Binding-site contacts:
Ligand atom C5 contacts residue ASN17 of chain 1.B at 3.6 Å.
Ligand atom C7 contacts residue ASN135 of chain 1.B at 4.3 Å.
Ligand atom C3 contacts residue ASN17 of chain 1.B at 3.8 Å.
Ligand atom C8 contacts residue ASN135 of chain 1.B at 4.0 Å.
Ligand atom O7 contacts residue ASN17 of chain 1.B at 3.3 Å (h-bond).
Ligand atom C6 contacts residue CYS15 of chain 1.B at 4.2 Å (hydrophobic).
Ligand atom O5 contacts residue ASN17 of chain 1.B at 2.4 Å (h-bond).
Ligand atom C2 contacts residue ASN17 of chain 1.B at 2.5 Å.
Ligand atom O3 contacts residue ASN135 of chain 1.B at 4.5 Å.
Ligand atom C4 contacts residue ASN17 of chain 1.B at 4.2 Å.
Ligand atom C1 contacts residue ASN17 of chain 1.B at 1.4 Å.
Ligand atom N2 contacts residue ASN135 of chain 1.B at 3.8 Å.
Ligand atom O5 contacts residue CYS15 of chain 1.B at 4.2 Å.
Ligand atom N2 contacts residue ASN17 of chain 1.B at 2.9 Å (h-bond).
Ligand atom C7 contacts residue ASN17 of chain 1.B at 3.5 Å.

Sequence of chain 1.B:
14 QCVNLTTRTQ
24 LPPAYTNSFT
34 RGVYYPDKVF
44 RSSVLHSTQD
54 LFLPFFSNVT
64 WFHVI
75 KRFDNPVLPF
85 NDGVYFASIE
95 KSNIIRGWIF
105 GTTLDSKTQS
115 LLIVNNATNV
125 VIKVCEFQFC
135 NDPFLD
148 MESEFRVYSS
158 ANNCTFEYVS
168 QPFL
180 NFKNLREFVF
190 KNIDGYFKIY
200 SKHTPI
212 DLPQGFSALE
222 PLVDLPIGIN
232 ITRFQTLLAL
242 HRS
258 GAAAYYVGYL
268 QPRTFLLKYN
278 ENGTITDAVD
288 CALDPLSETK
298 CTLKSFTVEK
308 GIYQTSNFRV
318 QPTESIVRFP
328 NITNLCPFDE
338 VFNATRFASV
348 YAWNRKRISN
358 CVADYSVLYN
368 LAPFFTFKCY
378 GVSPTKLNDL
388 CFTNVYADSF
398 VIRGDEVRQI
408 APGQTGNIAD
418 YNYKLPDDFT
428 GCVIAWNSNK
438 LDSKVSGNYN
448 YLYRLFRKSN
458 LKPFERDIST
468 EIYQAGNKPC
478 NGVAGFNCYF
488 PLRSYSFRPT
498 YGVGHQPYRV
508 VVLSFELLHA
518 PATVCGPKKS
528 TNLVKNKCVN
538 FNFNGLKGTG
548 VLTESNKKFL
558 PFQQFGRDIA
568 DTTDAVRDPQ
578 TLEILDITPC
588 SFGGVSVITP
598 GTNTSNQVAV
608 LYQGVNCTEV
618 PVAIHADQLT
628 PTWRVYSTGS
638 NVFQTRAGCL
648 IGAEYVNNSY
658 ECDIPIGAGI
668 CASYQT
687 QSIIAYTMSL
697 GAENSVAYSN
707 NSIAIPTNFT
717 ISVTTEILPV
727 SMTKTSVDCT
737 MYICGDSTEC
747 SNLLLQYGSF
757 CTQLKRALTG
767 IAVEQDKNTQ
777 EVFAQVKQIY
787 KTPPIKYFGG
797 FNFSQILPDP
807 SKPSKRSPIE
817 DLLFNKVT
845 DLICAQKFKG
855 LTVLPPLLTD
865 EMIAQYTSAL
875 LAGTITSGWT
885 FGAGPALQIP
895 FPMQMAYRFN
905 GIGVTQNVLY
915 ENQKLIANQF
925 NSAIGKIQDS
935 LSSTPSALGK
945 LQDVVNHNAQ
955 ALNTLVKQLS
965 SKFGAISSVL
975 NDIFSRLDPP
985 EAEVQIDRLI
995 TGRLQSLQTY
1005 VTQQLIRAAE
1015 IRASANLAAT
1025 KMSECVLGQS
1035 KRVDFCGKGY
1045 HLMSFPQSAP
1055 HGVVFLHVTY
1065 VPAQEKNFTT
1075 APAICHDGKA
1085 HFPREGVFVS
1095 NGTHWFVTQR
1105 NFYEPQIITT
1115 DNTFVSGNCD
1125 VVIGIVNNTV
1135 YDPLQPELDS

The small molecule below binds the protein below.
Small molecule (SMILES): CC(=O)N[C@@H]1[C@@H](O)[C@H](O)[C@@H](CO)O[C@H]1O